A small-molecule ligand and the protein it binds are described below.
Small molecule (SMILES): Cc1nc2ccc(C(=O)NC34CC5CC(CC(C5)C3)C4)cc2n2c(-c3ccccc3Cl)nnc12

Binding-site contacts:
Ligand atom N24 contacts residue LEU234 of chain 1.B at 4.0 Å.
Ligand atom O33 contacts residue LEU195 of chain 1.B at 3.8 Å.
Ligand atom C34 contacts residue GLN237 of chain 1.B at 3.6 Å.
Ligand atom C34 contacts residue ILE251 of chain 1.B at 4.0 Å (hydrophobic).
Ligand atom CL3 contacts residue PHE255 of chain 1.B at 3.7 Å.
Ligand atom N23 contacts residue ILE251 of chain 1.B at 3.6 Å.
Ligand atom N21 contacts residue PHE287 of chain 1.B at 3.5 Å.
Ligand atom C15 contacts residue LEU195 of chain 1.B at 4.0 Å (hydrophobic).
Ligand atom N21 contacts residue ILE251 of chain 1.B at 4.0 Å.
Ligand atom C27 contacts residue LEU234 of chain 1.B at 3.6 Å (hydrophobic).
Ligand atom C29 contacts residue LEU195 of chain 1.B at 4.0 Å (hydrophobic).
Ligand atom C11 contacts residue MET272 of chain 1.B at 4.0 Å (hydrophobic).
Ligand atom C34 contacts residue GLN284 of chain 1.B at 3.7 Å.
Ligand atom N24 contacts residue TYR80 of chain 1.B at 3.9 Å.
Ligand atom C25 contacts residue PHE287 of chain 1.B at 4.0 Å (hydrophobic).
Ligand atom C13 contacts residue PHE287 of chain 1.B at 3.4 Å (hydrophobic).
Ligand atom CL3 contacts residue ILE251 of chain 1.B at 3.6 Å.
Ligand atom C30 contacts residue HIS81 of chain 1.B at 4.0 Å.
Ligand atom CL3 contacts residue HIS81 of chain 1.B at 3.7 Å.
Ligand atom N23 contacts residue PHE287 of chain 1.B at 3.9 Å.
Ligand atom C17 contacts residue MET272 of chain 1.B at 4.0 Å (hydrophobic).
Ligand atom C12 contacts residue PHE287 of chain 1.B at 3.5 Å (hydrophobic).
Ligand atom C16 contacts residue PHE287 of chain 1.B at 4.1 Å (hydrophobic).
Ligand atom C20 contacts residue PHE287 of chain 1.B at 3.5 Å (hydrophobic).
Ligand atom C19 contacts residue PHE287 of chain 1.B at 3.4 Å (hydrophobic).
Ligand atom N18 contacts residue PHE287 of chain 1.B at 3.5 Å.
Ligand atom C17 contacts residue PHE255 of chain 1.B at 4.0 Å (hydrophobic).
Ligand atom C6 contacts residue MET270 of chain 1.B at 4.0 Å (hydrophobic).
Ligand atom C14 contacts residue PHE287 of chain 1.B at 3.4 Å (hydrophobic).
Ligand atom N24 contacts residue ILE251 of chain 1.B at 4.0 Å.
Ligand atom C15 contacts residue PHE287 of chain 1.B at 3.7 Å (hydrophobic).
Ligand atom C20 contacts residue ILE251 of chain 1.B at 3.6 Å (hydrophobic).
Ligand atom C19 contacts residue ILE251 of chain 1.B at 4.0 Å (hydrophobic).
Ligand atom C22 contacts residue LEU195 of chain 1.B at 4.0 Å (hydrophobic).
Ligand atom C27 contacts residue LEU195 of chain 1.B at 3.5 Å (hydrophobic).
Ligand atom C4 contacts residue LEU195 of chain 1.B at 3.9 Å (hydrophobic).
Ligand atom C17 contacts residue PHE287 of chain 1.B at 3.8 Å (hydrophobic).
Ligand atom C34 contacts residue PHE287 of chain 1.B at 3.8 Å (hydrophobic).
Ligand atom C28 contacts residue ASP233 of chain 1.B at 4.0 Å.
Ligand atom C28 contacts residue LEU195 of chain 1.B at 3.5 Å (hydrophobic).

Sequence of chain 1.B:
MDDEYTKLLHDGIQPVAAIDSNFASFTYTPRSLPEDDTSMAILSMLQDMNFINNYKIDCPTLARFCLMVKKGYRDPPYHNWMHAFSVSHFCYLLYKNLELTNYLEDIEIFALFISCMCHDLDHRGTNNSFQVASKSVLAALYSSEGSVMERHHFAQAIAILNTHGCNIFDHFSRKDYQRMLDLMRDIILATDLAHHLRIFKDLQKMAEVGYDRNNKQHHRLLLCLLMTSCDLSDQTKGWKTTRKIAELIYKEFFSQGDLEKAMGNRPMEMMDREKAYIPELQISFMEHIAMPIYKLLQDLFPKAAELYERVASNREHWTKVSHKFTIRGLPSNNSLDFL